The small molecule below binds the protein below.
Small molecule (SMILES): COCCCCc1c(C(=O)N(CC(C)C)[C@@H]2CNC[C@H](C(=O)N3CCOCC3)C2)nnn1-c1ccccc1

Binding-site contacts:
Ligand atom C27 contacts residue ASP35 of chain 1.B at 3.2 Å.
Ligand atom O2 contacts residue TYR17 of chain 1.B at 3.1 Å (h-bond).
Ligand atom C1 contacts residue THR224 of chain 1.B at 3.1 Å.
Ligand atom C6 contacts residue SER227 of chain 1.B at 3.6 Å.
Ligand atom O37 contacts residue ILE302 of chain 1.B at 3.2 Å.
Ligand atom C36 contacts residue LEU221 of chain 1.B at 3.6 Å (hydrophobic).
Ligand atom C31 contacts residue SER81 of chain 1.B at 3.6 Å.
Ligand atom O33 contacts residue SER81 of chain 1.B at 3.0 Å (h-bond).
Ligand atom C29 contacts residue ASP223 of chain 1.B at 3.5 Å.
Ligand atom C30 contacts residue ASP223 of chain 1.B at 3.6 Å.
Ligand atom C32 contacts residue SER81 of chain 1.B at 3.5 Å.
Ligand atom C27 contacts residue GLY225 of chain 1.B at 3.4 Å.
Ligand atom C4 contacts residue THR15 of chain 1.B at 3.4 Å.
Ligand atom C16 contacts residue ALA119 of chain 1.B at 3.5 Å (hydrophobic).
Ligand atom N28 contacts residue ASP223 of chain 1.B at 2.8 Å (salt-bridge).
Ligand atom N20 contacts residue GLY225 of chain 1.B at 3.6 Å (h-bond).
Ligand atom C18 contacts residue GLY225 of chain 1.B at 3.4 Å.
Ligand atom C3 contacts residue GLY225 of chain 1.B at 3.3 Å.
Ligand atom O19 contacts residue GLY225 of chain 1.B at 3.3 Å (h-bond).
Ligand atom C5 contacts residue GLY225 of chain 1.B at 3.4 Å.
Ligand atom C16 contacts residue LEU118 of chain 1.B at 3.6 Å (hydrophobic).
Ligand atom N9 contacts residue THR82 of chain 1.B at 2.6 Å (h-bond).
Ligand atom C29 contacts residue ASP35 of chain 1.B at 3.4 Å.
Ligand atom C21 contacts residue THR82 of chain 1.B at 3.5 Å.
Ligand atom O2 contacts residue THR15 of chain 1.B at 3.6 Å.
Ligand atom C35 contacts residue LEU221 of chain 1.B at 3.6 Å (hydrophobic).
Ligand atom N10 contacts residue THR82 of chain 1.B at 3.5 Å (h-bond).
Ligand atom C8 contacts residue THR82 of chain 1.B at 3.6 Å.
Ligand atom C15 contacts residue LEU118 of chain 1.B at 3.5 Å (hydrophobic).
Ligand atom O37 contacts residue THR306 of chain 1.B at 3.4 Å.
Ligand atom C14 contacts residue GLN16 of chain 1.B at 3.6 Å.
Ligand atom O19 contacts residue ALA226 of chain 1.B at 3.5 Å.
Ligand atom O2 contacts residue GLN16 of chain 1.B at 3.5 Å.
Ligand atom C23 contacts residue GLY225 of chain 1.B at 3.5 Å.
Ligand atom C16 contacts residue PRO115 of chain 1.B at 3.5 Å (hydrophobic).
Ligand atom N28 contacts residue ASP35 of chain 1.B at 2.7 Å (salt-bridge).
Ligand atom C29 contacts residue GLY37 of chain 1.B at 3.5 Å.
Ligand atom O33 contacts residue TYR80 of chain 1.B at 3.3 Å.
Ligand atom C15 contacts residue GLN16 of chain 1.B at 3.3 Å.
Ligand atom C6 contacts residue GLY225 of chain 1.B at 3.3 Å.

Sequence of chain 1.B:
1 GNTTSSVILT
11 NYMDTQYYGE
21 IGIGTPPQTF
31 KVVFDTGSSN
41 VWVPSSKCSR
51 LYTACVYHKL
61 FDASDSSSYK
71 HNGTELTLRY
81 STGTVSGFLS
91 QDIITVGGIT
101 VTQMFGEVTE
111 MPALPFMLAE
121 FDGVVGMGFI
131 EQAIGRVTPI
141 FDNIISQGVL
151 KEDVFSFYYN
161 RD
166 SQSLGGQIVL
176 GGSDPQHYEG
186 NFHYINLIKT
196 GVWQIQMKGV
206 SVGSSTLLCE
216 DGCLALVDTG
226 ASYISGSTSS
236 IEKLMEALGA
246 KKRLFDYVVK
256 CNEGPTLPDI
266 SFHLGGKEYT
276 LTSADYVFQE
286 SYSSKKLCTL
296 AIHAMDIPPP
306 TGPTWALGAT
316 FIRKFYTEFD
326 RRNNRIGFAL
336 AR